Sequence of chain 1.B:
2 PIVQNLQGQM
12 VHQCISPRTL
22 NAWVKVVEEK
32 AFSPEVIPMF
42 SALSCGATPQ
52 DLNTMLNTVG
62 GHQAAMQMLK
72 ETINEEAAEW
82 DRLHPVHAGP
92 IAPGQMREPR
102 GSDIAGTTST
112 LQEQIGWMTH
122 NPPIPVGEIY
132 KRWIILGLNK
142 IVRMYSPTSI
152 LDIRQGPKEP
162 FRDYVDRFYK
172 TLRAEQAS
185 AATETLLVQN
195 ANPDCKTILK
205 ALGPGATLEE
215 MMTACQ

The small molecule below binds the protein below.
Small molecule (SMILES): C[C@@H]1CN(c2ccc3c(=O)n(-c4ccc(Cl)c5c(NS(C)(=O)=O)nn(C)c45)c([C@H](Cc4cc(F)cc(F)c4)NC(=O)Cn4nc(C(F)F)c5c4C(F)(F)[C@@H]4C[C@H]54)nc3c2)C[C@H](C)O1

Sequence of chain 1.A:
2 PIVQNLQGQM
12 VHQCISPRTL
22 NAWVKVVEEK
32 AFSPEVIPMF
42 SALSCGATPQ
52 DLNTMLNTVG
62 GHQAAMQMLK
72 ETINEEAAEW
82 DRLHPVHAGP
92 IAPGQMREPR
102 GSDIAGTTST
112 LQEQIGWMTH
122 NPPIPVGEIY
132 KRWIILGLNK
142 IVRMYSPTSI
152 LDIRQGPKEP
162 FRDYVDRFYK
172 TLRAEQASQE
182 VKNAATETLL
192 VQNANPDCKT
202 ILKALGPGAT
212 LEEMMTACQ

Binding-site contacts:
Ligand atom C43 contacts residue GLN64 of chain 1.B at 3.4 Å.
Ligand atom O62 contacts residue LYS71 of chain 1.B at 2.8 Å (salt-bridge).
Ligand atom O32 contacts residue LYS71 of chain 1.B at 2.8 Å (salt-bridge).
Ligand atom C33 contacts residue ASN58 of chain 1.B at 3.5 Å.
Ligand atom C52 contacts residue ASN54 of chain 1.B at 3.5 Å.
Ligand atom F48 contacts residue GLN64 of chain 1.B at 3.5 Å.
Ligand atom F47 contacts residue LYS71 of chain 1.B at 2.8 Å.
Ligand atom F38 contacts residue LEU173 of chain 1.A at 3.5 Å.
Ligand atom O62 contacts residue GLN180 of chain 1.A at 3.4 Å (h-bond).
Ligand atom O61 contacts residue ASN75 of chain 1.B at 3.0 Å (h-bond).
Ligand atom F28 contacts residue ILE74 of chain 1.B at 3.2 Å.
Ligand atom F28 contacts residue LYS71 of chain 1.B at 3.2 Å.
Ligand atom C57 contacts residue LYS71 of chain 1.B at 3.4 Å.
Ligand atom C27 contacts residue LYS71 of chain 1.B at 3.4 Å.
Ligand atom F39 contacts residue TYR170 of chain 1.A at 3.5 Å.
Ligand atom C67 contacts residue ASN54 of chain 1.B at 3.5 Å.
Ligand atom C21 contacts residue ASN58 of chain 1.B at 3.5 Å.
Ligand atom C53 contacts residue TYR131 of chain 1.B at 3.4 Å (hydrophobic).
Ligand atom O68 contacts residue THR108 of chain 1.B at 2.8 Å (h-bond).
Ligand atom F25 contacts residue LEU57 of chain 1.B at 3.3 Å.
Ligand atom C24 contacts residue LEU57 of chain 1.B at 3.5 Å (hydrophobic).
Ligand atom N35 contacts residue GLN180 of chain 1.A at 3.5 Å (h-bond).
Ligand atom CL55 contacts residue ASN75 of chain 1.B at 3.3 Å.
Ligand atom F38 contacts residue ARG174 of chain 1.A at 3.5 Å.
Ligand atom C52 contacts residue TYR131 of chain 1.B at 3.4 Å (hydrophobic).
Ligand atom N34 contacts residue ARG174 of chain 1.A at 3.6 Å.
Ligand atom C26 contacts residue MET67 of chain 1.B at 3.6 Å (hydrophobic).
Ligand atom C23 contacts residue LEU57 of chain 1.B at 3.5 Å (hydrophobic).
Ligand atom C16 contacts residue ASN58 of chain 1.B at 3.5 Å.
Ligand atom C21 contacts residue ASN54 of chain 1.B at 3.4 Å.
Ligand atom F48 contacts residue ARG174 of chain 1.A at 3.4 Å.
Ligand atom C41 contacts residue GLN68 of chain 1.B at 3.3 Å.
Ligand atom F38 contacts residue LYS183 of chain 1.A at 3.0 Å.
Ligand atom C23 contacts residue ASN58 of chain 1.B at 3.2 Å.
Ligand atom C44 contacts residue GLN68 of chain 1.B at 3.6 Å.
Ligand atom F25 contacts residue MET67 of chain 1.B at 3.3 Å.
Ligand atom O62 contacts residue ASN184 of chain 1.A at 3.5 Å (h-bond).
Ligand atom N30 contacts residue ASN58 of chain 1.B at 2.7 Å (h-bond).
Ligand atom F28 contacts residue LEU70 of chain 1.B at 3.5 Å.
Ligand atom N17 contacts residue ASN58 of chain 1.B at 3.0 Å (h-bond).